Sequence of chain 1.X:
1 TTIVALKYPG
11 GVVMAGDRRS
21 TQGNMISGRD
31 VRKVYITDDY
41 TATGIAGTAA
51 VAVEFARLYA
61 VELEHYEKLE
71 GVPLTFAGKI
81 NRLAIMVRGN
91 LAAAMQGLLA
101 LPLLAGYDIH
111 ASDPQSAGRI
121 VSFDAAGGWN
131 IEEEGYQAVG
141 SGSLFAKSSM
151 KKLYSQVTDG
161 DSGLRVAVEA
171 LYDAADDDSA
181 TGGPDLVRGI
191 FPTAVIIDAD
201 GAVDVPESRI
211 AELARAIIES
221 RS

Binding-site contacts:
Ligand atom C31 contacts residue THR1 of chain 1.X at 3.6 Å.
Ligand atom C22 contacts residue GLY47 of chain 1.X at 3.5 Å.
Ligand atom C26 contacts residue ALA49 of chain 1.X at 3.6 Å (hydrophobic).
Ligand atom C16 contacts residue SER122 of chain 1.Y at 3.6 Å.
Ligand atom C41 contacts residue DMF1 of chain 1.BB at 3.4 Å.
Ligand atom C05 contacts residue ASP124 of chain 1.Y at 3.5 Å.
Ligand atom C11 contacts residue SER20 of chain 1.X at 3.5 Å.
Ligand atom N07 contacts residue ASP124 of chain 1.Y at 3.6 Å (salt-bridge).
Ligand atom C44 contacts residue CIT1 of chain 1.DB at 3.4 Å.
Ligand atom O18 contacts residue SER27 of chain 1.X at 2.8 Å (h-bond).
Ligand atom O01 contacts residue GLN22 of chain 1.X at 3.2 Å.
Ligand atom C45 contacts residue CIT1 of chain 1.DB at 3.4 Å.
Ligand atom F27 contacts residue SER20 of chain 1.X at 3.2 Å.
Ligand atom F27 contacts residue ALA49 of chain 1.X at 3.3 Å.
Ligand atom C08 contacts residue ASP124 of chain 1.Y at 3.2 Å.
Ligand atom N23 contacts residue CIT1 of chain 1.DB at 3.3 Å (h-bond).
Ligand atom C14 contacts residue ALA49 of chain 1.X at 3.6 Å (hydrophobic).
Ligand atom C24 contacts residue THR1 of chain 1.X at 3.2 Å.
Ligand atom C30 contacts residue ALA52 of chain 1.X at 3.6 Å (hydrophobic).
Ligand atom C15 contacts residue GLY128 of chain 1.Y at 3.5 Å.
Ligand atom C24 contacts residue CIT1 of chain 1.DB at 3.6 Å.
Ligand atom C06 contacts residue SER27 of chain 1.X at 3.6 Å.
Ligand atom C14 contacts residue TRP129 of chain 1.Y at 3.4 Å (hydrophobic).
Ligand atom O32 contacts residue THR21 of chain 1.X at 3.0 Å (h-bond).
Ligand atom N20 contacts residue THR21 of chain 1.X at 2.8 Å (h-bond).
Ligand atom O18 contacts residue GLN22 of chain 1.X at 3.2 Å (h-bond).
Ligand atom C28 contacts residue VAL31 of chain 1.X at 3.4 Å (hydrophobic).
Ligand atom O32 contacts residue SER20 of chain 1.X at 3.2 Å.
Ligand atom C13 contacts residue TRP129 of chain 1.Y at 3.3 Å (hydrophobic).
Ligand atom C10 contacts residue SER20 of chain 1.X at 3.6 Å.
Ligand atom N23 contacts residue GLY47 of chain 1.X at 2.8 Å (h-bond).
Ligand atom C04 contacts residue THR21 of chain 1.X at 3.5 Å.
Ligand atom C12 contacts residue ASN130 of chain 1.Y at 3.6 Å.
Ligand atom N03 contacts residue ASP124 of chain 1.Y at 3.0 Å (salt-bridge).
Ligand atom C30 contacts residue ILE45 of chain 1.X at 3.2 Å (hydrophobic).
Ligand atom C31 contacts residue ILE45 of chain 1.X at 3.6 Å (hydrophobic).
Ligand atom C46 contacts residue THR48 of chain 1.X at 3.5 Å.
Ligand atom C42 contacts residue DMF1 of chain 1.BB at 3.4 Å.
Ligand atom O33 contacts residue ALA49 of chain 1.X at 3.0 Å (h-bond).
Ligand atom C21 contacts residue GLY47 of chain 1.X at 3.4 Å.

A protein and the small-molecule ligand that binds it are described below.
Small molecule (SMILES): O=C1CCc2cccc(c2)Oc2ccc(cc2)C[C@@H](C(=O)NCc2ccccc2F)NC(=O)[C@H](CC(=O)N2CCC[C@@H]2c2ccccc2)N1

Sequence of chain 1.Y:
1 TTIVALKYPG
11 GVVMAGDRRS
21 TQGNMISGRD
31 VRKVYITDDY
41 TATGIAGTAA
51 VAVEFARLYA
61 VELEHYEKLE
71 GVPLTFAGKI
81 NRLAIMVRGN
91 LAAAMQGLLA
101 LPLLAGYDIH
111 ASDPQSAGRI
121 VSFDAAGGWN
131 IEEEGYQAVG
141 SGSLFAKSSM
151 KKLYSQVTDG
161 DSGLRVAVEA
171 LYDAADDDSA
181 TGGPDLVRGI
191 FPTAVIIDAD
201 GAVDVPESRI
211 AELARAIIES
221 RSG